The small molecule below binds the protein below.
Small molecule (SMILES): [H]/N=C(\N)c1ccc(O)c(C=NCCN=Cc2cc(/C(N)=N\[H])ccc2O)c1

Binding-site contacts:
Ligand atom CAW contacts residue GLY175 of chain 1.B at 3.4 Å.
Ligand atom CAL contacts residue PHE24 of chain 1.B at 3.0 Å (hydrophobic).
Ligand atom NAY contacts residue CU1 of chain 1.H at 3.0 Å.
Ligand atom OAO contacts residue SER177 of chain 1.B at 2.6 Å (h-bond).
Ligand atom NAK contacts residue PHE24 of chain 1.B at 3.1 Å.
Ligand atom CAX contacts residue CYS173 of chain 1.B at 3.3 Å (hydrophobic).
Ligand atom CAX contacts residue CU1 of chain 1.H at 2.6 Å.
Ligand atom CAZ contacts residue VAL191 of chain 1.B at 2.5 Å (hydrophobic).
Ligand atom OAO contacts residue HIS40 of chain 1.B at 3.0 Å (h-bond).
Ligand atom CAI contacts residue GLY196 of chain 1.B at 3.1 Å.
Ligand atom NAV contacts residue CU1 of chain 1.H at 2.2 Å.
Ligand atom CAX contacts residue SER177 of chain 1.B at 1.8 Å.
Ligand atom NAT contacts residue SER172 of chain 1.B at 2.9 Å (h-bond).
Ligand atom CAH contacts residue CYS173 of chain 1.B at 3.5 Å (hydrophobic).
Ligand atom CAW contacts residue CU1 of chain 1.H at 2.6 Å.
Ligand atom CAX contacts residue ASP176 of chain 1.B at 3.1 Å.
Ligand atom OAP contacts residue SER177 of chain 1.B at 2.9 Å (h-bond).
Ligand atom NAJ contacts residue GLY196 of chain 1.B at 1.9 Å (h-bond).
Ligand atom CAI contacts residue ASP171 of chain 1.B at 3.5 Å.
Ligand atom CAW contacts residue ASP176 of chain 1.B at 3.5 Å.
Ligand atom CAU contacts residue SER177 of chain 1.B at 3.4 Å.
Ligand atom NAT contacts residue ASP171 of chain 1.B at 3.0 Å (salt-bridge).
Ligand atom CAW contacts residue SER177 of chain 1.B at 1.6 Å.
Ligand atom NAY contacts residue VAL191 of chain 1.B at 3.0 Å.
Ligand atom CAS contacts residue SER172 of chain 1.B at 3.5 Å.
Ligand atom CAG contacts residue GLY196 of chain 1.B at 3.5 Å.
Ligand atom CAH contacts residue SER172 of chain 1.B at 3.5 Å.
Ligand atom NAV contacts residue GLY175 of chain 1.B at 2.8 Å (h-bond).
Ligand atom CAQ contacts residue CU1 of chain 1.H at 2.9 Å.
Ligand atom CAI contacts residue SER172 of chain 1.B at 3.2 Å.
Ligand atom CAX contacts residue GLY175 of chain 1.B at 3.6 Å.
Ligand atom CAZ contacts residue SER177 of chain 1.B at 3.5 Å.
Ligand atom CAU contacts residue GLY175 of chain 1.B at 3.1 Å.
Ligand atom NAV contacts residue SER177 of chain 1.B at 2.4 Å (h-bond).
Ligand atom CAU contacts residue CU1 of chain 1.H at 3.2 Å.
Ligand atom OAP contacts residue CU1 of chain 1.H at 1.6 Å.
Ligand atom NAJ contacts residue ASP171 of chain 1.B at 3.5 Å (salt-bridge).
Ligand atom CAN contacts residue CU1 of chain 1.H at 3.2 Å.
Ligand atom OAO contacts residue CU1 of chain 1.H at 2.1 Å.
Ligand atom NAY contacts residue SER177 of chain 1.B at 2.2 Å (h-bond).

Sequence of chain 1.B:
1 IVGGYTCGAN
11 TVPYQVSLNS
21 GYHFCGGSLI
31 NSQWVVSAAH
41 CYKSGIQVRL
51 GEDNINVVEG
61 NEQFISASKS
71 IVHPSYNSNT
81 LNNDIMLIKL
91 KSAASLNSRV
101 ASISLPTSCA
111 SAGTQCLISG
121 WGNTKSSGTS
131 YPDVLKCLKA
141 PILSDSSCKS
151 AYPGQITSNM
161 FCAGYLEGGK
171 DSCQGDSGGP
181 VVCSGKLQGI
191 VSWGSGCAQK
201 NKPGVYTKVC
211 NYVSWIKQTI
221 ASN